This protein binds this small molecule.
Small molecule (SMILES): O=Cc1ccc(-n2ccnc2-c2ccccc2)cc1Br

Sequence of chain 1.B:
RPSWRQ

Sequence of chain 1.A:
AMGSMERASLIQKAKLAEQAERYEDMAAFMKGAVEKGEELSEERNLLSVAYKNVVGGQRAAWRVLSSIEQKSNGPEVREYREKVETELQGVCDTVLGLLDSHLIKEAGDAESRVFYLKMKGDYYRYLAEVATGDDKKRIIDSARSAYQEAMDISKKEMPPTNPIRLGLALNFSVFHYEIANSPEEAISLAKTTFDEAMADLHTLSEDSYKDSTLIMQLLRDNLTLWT

Binding-site contacts:
Ligand atom C15 contacts residue PHE123 of chain 1.A at 3.8 Å (hydrophobic).
Ligand atom N10 contacts residue PRO171 of chain 1.A at 3.8 Å.
Ligand atom C14 contacts residue PHE123 of chain 1.A at 3.7 Å (hydrophobic).
Ligand atom C03 contacts residue ILE172 of chain 1.A at 3.7 Å (hydrophobic).
Ligand atom C14 contacts residue ILE172 of chain 1.A at 3.9 Å (hydrophobic).
Ligand atom C08 contacts residue ILE223 of chain 1.A at 3.7 Å (hydrophobic).
Ligand atom C14 contacts residue ASN46 of chain 1.A at 4.1 Å.
Ligand atom C16 contacts residue ASN46 of chain 1.A at 2.9 Å.
Ligand atom N18 contacts residue PRO171 of chain 1.A at 4.0 Å.
Ligand atom C20 contacts residue TRP13 of chain 1.B at 4.0 Å (hydrophobic).
Ligand atom C12 contacts residue ASN46 of chain 1.A at 3.8 Å.
Ligand atom C09 contacts residue TRP13 of chain 1.B at 3.6 Å (hydrophobic).
Ligand atom C15 contacts residue CSO42 of chain 1.A at 3.7 Å.
Ligand atom C19 contacts residue PRO171 of chain 1.A at 4.0 Å (hydrophobic).
Ligand atom C03 contacts residue LYS126 of chain 1.A at 2.5 Å.
Ligand atom C13 contacts residue ILE172 of chain 1.A at 4.0 Å (hydrophobic).
Ligand atom C08 contacts residue TRP13 of chain 1.B at 3.5 Å (hydrophobic).
Ligand atom BR5 contacts residue PHE123 of chain 1.A at 3.6 Å.
Ligand atom C20 contacts residue PRO171 of chain 1.A at 3.8 Å (hydrophobic).
Ligand atom C02 contacts residue TRP13 of chain 1.B at 3.6 Å (hydrophobic).
Ligand atom C04 contacts residue ILE172 of chain 1.A at 3.9 Å (hydrophobic).
Ligand atom C11 contacts residue PRO171 of chain 1.A at 3.9 Å (hydrophobic).
Ligand atom C08 contacts residue PRO171 of chain 1.A at 3.3 Å (hydrophobic).
Ligand atom C04 contacts residue TRP13 of chain 1.B at 3.6 Å (hydrophobic).
Ligand atom BR5 contacts residue SER49 of chain 1.A at 3.4 Å.
Ligand atom C02 contacts residue LYS126 of chain 1.A at 1.4 Å.
Ligand atom C02 contacts residue ILE172 of chain 1.A at 3.8 Å (hydrophobic).
Ligand atom BR5 contacts residue TRP13 of chain 1.B at 3.6 Å.
Ligand atom C03 contacts residue TRP13 of chain 1.B at 3.4 Å (hydrophobic).
Ligand atom C07 contacts residue GLY175 of chain 1.A at 3.8 Å.
Ligand atom C06 contacts residue TRP13 of chain 1.B at 3.5 Å (hydrophobic).
Ligand atom N10 contacts residue TRP13 of chain 1.B at 4.1 Å.
Ligand atom C07 contacts residue PRO171 of chain 1.A at 3.5 Å (hydrophobic).
Ligand atom C07 contacts residue TRP13 of chain 1.B at 3.5 Å (hydrophobic).
Ligand atom C07 contacts residue ILE172 of chain 1.A at 4.1 Å (hydrophobic).
Ligand atom C15 contacts residue ASN46 of chain 1.A at 3.4 Å.
Ligand atom C17 contacts residue ASN46 of chain 1.A at 3.0 Å.
Ligand atom C07 contacts residue LYS126 of chain 1.A at 2.9 Å.
Ligand atom C16 contacts residue CSO42 of chain 1.A at 4.2 Å.
Ligand atom C04 contacts residue LYS126 of chain 1.A at 3.6 Å.